Binding-site contacts:
Ligand atom CE2 contacts residue SER208 of chain 1.A at 4.2 Å.
Ligand atom O1 contacts residue ILE137 of chain 1.A at 3.5 Å (h-bond).
Ligand atom CG contacts residue ALA138 of chain 1.A at 4.1 Å (hydrophobic).
Ligand atom OXT contacts residue GLU140 of chain 1.A at 4.5 Å.
Ligand atom NN contacts residue ILE137 of chain 1.A at 4.2 Å.
Ligand atom O1 contacts residue LYS76 of chain 1.A at 2.9 Å (salt-bridge).
Ligand atom OXT contacts residue LYS209 of chain 1.A at 4.2 Å.
Ligand atom CD1 contacts residue ALA138 of chain 1.A at 3.5 Å (hydrophobic).
Ligand atom CE1 contacts residue ILE137 of chain 1.A at 4.1 Å (hydrophobic).
Ligand atom CD1 contacts residue ILE137 of chain 1.A at 3.6 Å (hydrophobic).
Ligand atom NN contacts residue LYS76 of chain 1.A at 3.9 Å.
Ligand atom O contacts residue ALA138 of chain 1.A at 3.6 Å.
Ligand atom CA contacts residue GLU135 of chain 1.A at 4.4 Å.
Ligand atom CD1 contacts residue ARG139 of chain 1.A at 4.4 Å.
Ligand atom CG contacts residue LEU136 of chain 1.A at 3.9 Å (hydrophobic).
Ligand atom OH contacts residue SER208 of chain 1.A at 2.9 Å (h-bond).
Ligand atom O1 contacts residue ASN74 of chain 1.A at 4.0 Å.
Ligand atom NN contacts residue SER208 of chain 1.A at 4.1 Å.
Ligand atom O contacts residue GLU140 of chain 1.A at 4.0 Å.
Ligand atom CZ contacts residue SER208 of chain 1.A at 3.5 Å.
Ligand atom O2 contacts residue SER208 of chain 1.A at 3.5 Å (h-bond).
Ligand atom C contacts residue ALA138 of chain 1.A at 4.4 Å (hydrophobic).
Ligand atom O1 contacts residue ARG139 of chain 1.A at 4.0 Å.
Ligand atom CB contacts residue GLU135 of chain 1.A at 4.1 Å.
Ligand atom O2 contacts residue LYS76 of chain 1.A at 4.2 Å.
Ligand atom CB contacts residue ALA138 of chain 1.A at 3.8 Å (hydrophobic).
Ligand atom CB contacts residue LEU136 of chain 1.A at 3.5 Å (hydrophobic).
Ligand atom CB contacts residue ILE137 of chain 1.A at 4.1 Å (hydrophobic).
Ligand atom O2 contacts residue ARG139 of chain 1.A at 3.8 Å.
Ligand atom CE2 contacts residue SER206 of chain 1.A at 3.1 Å.
Ligand atom N contacts residue GLU135 of chain 1.A at 3.5 Å (salt-bridge).
Ligand atom NN contacts residue ARG139 of chain 1.A at 4.1 Å.
Ligand atom CD2 contacts residue SER206 of chain 1.A at 4.4 Å.
Ligand atom CZ contacts residue SER206 of chain 1.A at 3.3 Å.
Ligand atom N contacts residue LEU136 of chain 1.A at 4.5 Å.
Ligand atom CE1 contacts residue SER208 of chain 1.A at 4.1 Å.
Ligand atom OH contacts residue SER206 of chain 1.A at 2.7 Å (h-bond).
Ligand atom O contacts residue LYS209 of chain 1.A at 4.4 Å.
Ligand atom CD2 contacts residue LEU136 of chain 1.A at 4.2 Å (hydrophobic).
Ligand atom CG contacts residue ILE137 of chain 1.A at 4.3 Å (hydrophobic).

The protein below binds the small molecule below.
Small molecule (SMILES): N[C@@H](Cc1ccc(O)c([N+](=O)[O-])c1)C(=O)O

Sequence of chain 1.A:
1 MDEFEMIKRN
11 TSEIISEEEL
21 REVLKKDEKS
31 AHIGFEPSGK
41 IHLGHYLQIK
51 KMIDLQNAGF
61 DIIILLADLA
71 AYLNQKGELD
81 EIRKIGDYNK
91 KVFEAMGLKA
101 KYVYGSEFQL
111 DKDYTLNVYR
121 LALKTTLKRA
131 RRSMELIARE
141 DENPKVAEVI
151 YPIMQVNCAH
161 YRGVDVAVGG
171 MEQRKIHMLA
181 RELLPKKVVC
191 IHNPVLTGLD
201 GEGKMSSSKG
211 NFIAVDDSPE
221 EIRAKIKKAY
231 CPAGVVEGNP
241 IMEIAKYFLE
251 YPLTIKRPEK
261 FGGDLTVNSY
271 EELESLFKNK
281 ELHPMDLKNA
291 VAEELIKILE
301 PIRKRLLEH